Binding-site contacts:
Ligand atom N contacts residue GLU44 of chain 3.A at 3.1 Å (salt-bridge).
Ligand atom NE1 contacts residue ASN207 of chain 7.A at 3.6 Å (h-bond).
Ligand atom N contacts residue GLU44 of chain 3.A at 3.0 Å (salt-bridge).
Ligand atom CD1 contacts residue SER38 of chain 7.A at 3.7 Å.
Ligand atom N contacts residue VAL205 of chain 7.A at 2.8 Å (h-bond).
Ligand atom O contacts residue VAL205 of chain 7.A at 3.0 Å (h-bond).
Ligand atom CE1 contacts residue ALA206 of chain 7.A at 3.8 Å (hydrophobic).
Ligand atom CD1 contacts residue ASN74 of chain 3.A at 3.8 Å.
Ligand atom NE1 contacts residue ASN74 of chain 3.A at 2.9 Å (h-bond).
Ligand atom CZ2 contacts residue ARG34 of chain 7.A at 3.6 Å.
Ligand atom CA contacts residue VAL205 of chain 7.A at 3.8 Å (hydrophobic).
Ligand atom O contacts residue ALA206 of chain 7.A at 3.2 Å.
Ligand atom CD2 contacts residue LEU41 of chain 7.A at 3.5 Å (hydrophobic).
Ligand atom CD2 contacts residue VAL40 of chain 3.A at 3.6 Å (hydrophobic).
Ligand atom CB contacts residue GLU44 of chain 3.A at 3.2 Å.
Ligand atom CA contacts residue VAL205 of chain 7.A at 3.3 Å (hydrophobic).
Ligand atom CH2 contacts residue ILE37 of chain 3.A at 3.8 Å (hydrophobic).
Ligand atom C contacts residue LEU203 of chain 7.A at 3.9 Å (hydrophobic).
Ligand atom CZ contacts residue SER38 of chain 7.A at 3.4 Å.
Ligand atom CE1 contacts residue SER38 of chain 7.A at 3.8 Å.
Ligand atom O contacts residue VAL205 of chain 7.A at 3.6 Å (h-bond).
Ligand atom CZ2 contacts residue ASN207 of chain 7.A at 3.7 Å.
Ligand atom N contacts residue ASN49 of chain 3.A at 3.9 Å.
Ligand atom CA contacts residue GLU44 of chain 3.A at 3.2 Å.
Ligand atom CG contacts residue VAL40 of chain 3.A at 3.7 Å (hydrophobic).
Ligand atom CD2 contacts residue GLU45 of chain 7.A at 3.6 Å.
Ligand atom CZ2 contacts residue ASN74 of chain 3.A at 3.5 Å.
Ligand atom CE2 contacts residue VAL40 of chain 3.A at 3.7 Å (hydrophobic).
Ligand atom C contacts residue GLU44 of chain 3.A at 3.2 Å.
Ligand atom CB contacts residue GLU44 of chain 3.A at 3.5 Å.
Ligand atom CE2 contacts residue ASN207 of chain 7.A at 3.5 Å.
Ligand atom CZ contacts residue ALA42 of chain 7.A at 3.6 Å (hydrophobic).
Ligand atom CA contacts residue GLU44 of chain 3.A at 3.8 Å.
Ligand atom C contacts residue VAL205 of chain 7.A at 3.5 Å (hydrophobic).
Ligand atom O contacts residue ASN207 of chain 7.A at 3.2 Å (h-bond).
Ligand atom CH2 contacts residue ARG34 of chain 7.A at 3.4 Å.
Ligand atom CD1 contacts residue VAL40 of chain 3.A at 3.9 Å (hydrophobic).
Ligand atom CD1 contacts residue ASN207 of chain 7.A at 3.5 Å.
Ligand atom O contacts residue ASN207 of chain 7.A at 2.8 Å (h-bond).
Ligand atom CE2 contacts residue GLU45 of chain 7.A at 3.7 Å.

Sequence of chain 7.A:
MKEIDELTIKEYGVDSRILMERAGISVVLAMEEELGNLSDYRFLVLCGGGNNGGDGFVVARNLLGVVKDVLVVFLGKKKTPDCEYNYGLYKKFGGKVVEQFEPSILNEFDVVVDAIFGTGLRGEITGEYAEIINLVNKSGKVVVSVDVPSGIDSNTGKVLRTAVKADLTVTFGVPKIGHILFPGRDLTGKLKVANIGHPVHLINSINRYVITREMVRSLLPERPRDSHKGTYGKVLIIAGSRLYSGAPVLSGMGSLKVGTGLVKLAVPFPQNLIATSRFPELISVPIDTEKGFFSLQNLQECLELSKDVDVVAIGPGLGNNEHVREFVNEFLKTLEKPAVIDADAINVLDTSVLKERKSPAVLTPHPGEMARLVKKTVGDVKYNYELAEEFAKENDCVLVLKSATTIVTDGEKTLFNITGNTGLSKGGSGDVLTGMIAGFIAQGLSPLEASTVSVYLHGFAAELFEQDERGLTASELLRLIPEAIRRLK

Sequence of chain 3.A:
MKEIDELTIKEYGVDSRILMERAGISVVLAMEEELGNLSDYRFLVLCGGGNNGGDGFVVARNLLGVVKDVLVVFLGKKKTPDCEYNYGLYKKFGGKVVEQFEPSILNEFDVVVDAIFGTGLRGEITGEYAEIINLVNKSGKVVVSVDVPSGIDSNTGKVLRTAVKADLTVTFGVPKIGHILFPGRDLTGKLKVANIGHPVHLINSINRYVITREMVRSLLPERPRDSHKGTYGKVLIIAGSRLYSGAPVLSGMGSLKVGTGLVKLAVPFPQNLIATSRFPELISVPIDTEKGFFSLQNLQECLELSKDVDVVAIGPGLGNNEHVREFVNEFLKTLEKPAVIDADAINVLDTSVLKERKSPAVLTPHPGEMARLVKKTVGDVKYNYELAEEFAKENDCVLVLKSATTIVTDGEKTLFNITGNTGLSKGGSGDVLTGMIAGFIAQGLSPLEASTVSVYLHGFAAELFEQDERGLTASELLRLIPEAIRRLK

This protein binds this small molecule.
Small molecule (SMILES): CC(C)C[C@H](NC(=O)[C@H](CC1=CN=C2C=CC=CC12)NC(=O)[C@H](C)NC(=O)[C@@H]1CCCN1)C(=O)N[C@@H](Cc1ccccc1)C(=O)N[C@@H](CCC(=O)O)C(=O)N[C@@H](C)C=O